Binding-site contacts:
Ligand atom O14 contacts residue CYS59 of chain 1.A at 3.7 Å.
Ligand atom O12 contacts residue THR85 of chain 1.A at 2.6 Å (h-bond).
Ligand atom O13 contacts residue ASP34 of chain 1.A at 3.3 Å (salt-bridge).
Ligand atom O13 contacts residue ILE164 of chain 1.A at 3.3 Å.
Ligand atom P9 contacts residue THR146 of chain 1.A at 3.8 Å.
Ligand atom O11 contacts residue ARG142 of chain 1.A at 3.0 Å (salt-bridge).
Ligand atom O10 contacts residue GLY144 of chain 1.A at 3.5 Å.
Ligand atom O14 contacts residue LEU132 of chain 1.A at 3.6 Å.
Ligand atom C7 contacts residue THR85 of chain 1.A at 3.8 Å.
Ligand atom O10 contacts residue ARG142 of chain 1.A at 4.2 Å.
Ligand atom O8 contacts residue THR146 of chain 1.A at 4.1 Å.
Ligand atom O8 contacts residue THR85 of chain 1.A at 4.1 Å.
Ligand atom P9 contacts residue GLY144 of chain 1.A at 4.2 Å.
Ligand atom P9 contacts residue ARG142 of chain 1.A at 3.8 Å.
Ligand atom C3 contacts residue ASP34 of chain 1.A at 3.8 Å.
Ligand atom O10 contacts residue HIS145 of chain 1.A at 2.9 Å (h-bond).
Ligand atom C7 contacts residue LEU132 of chain 1.A at 3.9 Å (hydrophobic).
Ligand atom O13 contacts residue GLU166 of chain 1.A at 3.7 Å.
Ligand atom O14 contacts residue ILE164 of chain 1.A at 4.1 Å.
Ligand atom O11 contacts residue GLU147 of chain 1.A at 4.3 Å.
Ligand atom O11 contacts residue THR146 of chain 1.A at 2.6 Å (h-bond).
Ligand atom C5 contacts residue ILE164 of chain 1.A at 4.3 Å (hydrophobic).
Ligand atom O8 contacts residue HIS145 of chain 1.A at 3.6 Å.
Ligand atom O14 contacts residue THR85 of chain 1.A at 3.6 Å.
Ligand atom O4 contacts residue ASP34 of chain 1.A at 2.7 Å (salt-bridge).
Ligand atom P9 contacts residue THR85 of chain 1.A at 3.9 Å.
Ligand atom O11 contacts residue GLY144 of chain 1.A at 3.7 Å.
Ligand atom C6 contacts residue THR85 of chain 1.A at 3.8 Å.
Ligand atom O14 contacts residue TYR87 of chain 1.A at 4.2 Å.
Ligand atom O12 contacts residue ARG142 of chain 1.A at 3.1 Å (salt-bridge).
Ligand atom C3 contacts residue GLU166 of chain 1.A at 4.0 Å.
Ligand atom C7 contacts residue ILE164 of chain 1.A at 3.8 Å (hydrophobic).
Ligand atom C6 contacts residue ILE164 of chain 1.A at 4.3 Å (hydrophobic).
Ligand atom C7 contacts residue HIS145 of chain 1.A at 4.3 Å.
Ligand atom O11 contacts residue HIS145 of chain 1.A at 3.2 Å (h-bond).
Ligand atom O4 contacts residue HIS145 of chain 1.A at 3.4 Å.
Ligand atom C7 contacts residue THR146 of chain 1.A at 3.6 Å.
Ligand atom P9 contacts residue HIS145 of chain 1.A at 3.5 Å.
Ligand atom C5 contacts residue GLU166 of chain 1.A at 3.5 Å.
Ligand atom C5 contacts residue ASP34 of chain 1.A at 4.2 Å.

Sequence of chain 1.A:
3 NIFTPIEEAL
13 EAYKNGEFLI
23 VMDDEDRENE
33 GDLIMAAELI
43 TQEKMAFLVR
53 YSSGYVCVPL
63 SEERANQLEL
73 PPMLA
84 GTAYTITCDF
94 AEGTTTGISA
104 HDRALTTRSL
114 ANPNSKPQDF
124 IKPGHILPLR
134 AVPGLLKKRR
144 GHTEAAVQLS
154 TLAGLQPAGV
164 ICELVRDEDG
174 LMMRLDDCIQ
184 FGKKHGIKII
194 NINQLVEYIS

This small molecule binds to this protein.
Small molecule (SMILES): O=C(CO)[C@H](O)[C@H](O)COP(=O)(O)O